A protein and the small-molecule ligand that binds it are described below.
Small molecule (SMILES): OC1C(O)C(O)C(O)C(O)C1O

Binding-site contacts:
Ligand atom O5 contacts residue SER140 of chain 1.A at 3.8 Å.
Ligand atom C6 contacts residue GLU19 of chain 1.A at 3.6 Å.
Ligand atom O4 contacts residue ASP223 of chain 1.A at 2.6 Å (salt-bridge).
Ligand atom C5 contacts residue GLN243 of chain 1.A at 4.0 Å.
Ligand atom C5 contacts residue ASP92 of chain 1.A at 3.8 Å.
Ligand atom C4 contacts residue ARG144 of chain 1.A at 3.9 Å.
Ligand atom O5 contacts residue PHE18 of chain 1.A at 4.0 Å.
Ligand atom C1 contacts residue ARG93 of chain 1.A at 3.8 Å.
Ligand atom O2 contacts residue PHE18 of chain 1.A at 3.2 Å.
Ligand atom O4 contacts residue GLN243 of chain 1.A at 3.3 Å (h-bond).
Ligand atom C2 contacts residue GLU19 of chain 1.A at 3.7 Å.
Ligand atom C4 contacts residue ASP223 of chain 1.A at 3.4 Å.
Ligand atom O2 contacts residue GLU19 of chain 1.A at 2.7 Å (salt-bridge).
Ligand atom C4 contacts residue PHE18 of chain 1.A at 4.0 Å (hydrophobic).
Ligand atom C1 contacts residue TRP169 of chain 1.A at 3.6 Å (hydrophobic).
Ligand atom C3 contacts residue ASN196 of chain 1.A at 3.7 Å.
Ligand atom O6 contacts residue ARG93 of chain 1.A at 2.9 Å (salt-bridge).
Ligand atom C5 contacts residue ARG144 of chain 1.A at 3.7 Å.
Ligand atom O2 contacts residue SER16 of chain 1.A at 4.0 Å.
Ligand atom C3 contacts residue TRP169 of chain 1.A at 3.7 Å (hydrophobic).
Ligand atom O4 contacts residue ARG144 of chain 1.A at 2.8 Å (salt-bridge).
Ligand atom O3 contacts residue ASN196 of chain 1.A at 2.9 Å (h-bond).
Ligand atom O1 contacts residue TRP169 of chain 1.A at 3.8 Å.
Ligand atom C2 contacts residue TRP169 of chain 1.A at 3.9 Å (hydrophobic).
Ligand atom C3 contacts residue ASP223 of chain 1.A at 3.6 Å.
Ligand atom C6 contacts residue SER140 of chain 1.A at 3.8 Å.
Ligand atom O1 contacts residue ARG93 of chain 1.A at 2.9 Å (salt-bridge).
Ligand atom O5 contacts residue ASP92 of chain 1.A at 2.8 Å (salt-bridge).
Ligand atom O5 contacts residue GLN243 of chain 1.A at 3.1 Å (h-bond).
Ligand atom C6 contacts residue ARG93 of chain 1.A at 3.9 Å.
Ligand atom C4 contacts residue GLN243 of chain 1.A at 3.8 Å.
Ligand atom O6 contacts residue ASP92 of chain 1.A at 2.6 Å (salt-bridge).
Ligand atom C5 contacts residue SER140 of chain 1.A at 3.8 Å.
Ligand atom O1 contacts residue GLU19 of chain 1.A at 2.5 Å (salt-bridge).
Ligand atom O3 contacts residue ASP223 of chain 1.A at 2.6 Å (salt-bridge).
Ligand atom O6 contacts residue SER140 of chain 1.A at 2.9 Å (h-bond).
Ligand atom C6 contacts residue ASP92 of chain 1.A at 3.2 Å.
Ligand atom O6 contacts residue GLU19 of chain 1.A at 3.8 Å.
Ligand atom C1 contacts residue GLU19 of chain 1.A at 3.5 Å.
Ligand atom O5 contacts residue ARG144 of chain 1.A at 3.1 Å (salt-bridge).

Sequence of chain 1.A:
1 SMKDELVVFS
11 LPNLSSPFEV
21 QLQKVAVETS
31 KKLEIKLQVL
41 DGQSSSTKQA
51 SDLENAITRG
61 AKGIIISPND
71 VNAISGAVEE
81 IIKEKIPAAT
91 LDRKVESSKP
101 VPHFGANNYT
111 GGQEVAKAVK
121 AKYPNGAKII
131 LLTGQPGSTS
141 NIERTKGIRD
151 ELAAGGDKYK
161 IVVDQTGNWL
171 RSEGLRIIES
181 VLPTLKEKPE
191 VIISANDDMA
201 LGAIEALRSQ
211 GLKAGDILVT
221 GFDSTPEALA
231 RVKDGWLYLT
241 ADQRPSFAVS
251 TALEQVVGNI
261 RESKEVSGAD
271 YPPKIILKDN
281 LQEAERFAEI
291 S